Binding-site contacts:
Ligand atom N21 contacts residue TYR467 of chain 2.A at 3.7 Å.
Ligand atom C2 contacts residue TYR467 of chain 2.A at 3.5 Å (hydrophobic).
Ligand atom C11 contacts residue TRP337 of chain 2.A at 3.5 Å (hydrophobic).
Ligand atom N20 contacts residue TRP337 of chain 2.A at 3.7 Å.
Ligand atom C4 contacts residue PHE268 of chain 2.A at 3.4 Å (hydrophobic).
Ligand atom C13 contacts residue TYR467 of chain 2.A at 3.5 Å (hydrophobic).
Ligand atom C5 contacts residue TYR467 of chain 2.A at 3.8 Å (hydrophobic).
Ligand atom F25 contacts residue DMS1 of chain 2.B at 2.9 Å.
Ligand atom O23 contacts residue TYR467 of chain 2.A at 3.3 Å.
Ligand atom C14 contacts residue MET504 of chain 2.A at 3.7 Å (hydrophobic).
Ligand atom C3 contacts residue TYR384 of chain 2.A at 3.3 Å (hydrophobic).
Ligand atom C17 contacts residue GLN385 of chain 2.A at 3.7 Å.
Ligand atom C3 contacts residue TYR467 of chain 2.A at 3.3 Å (hydrophobic).
Ligand atom C8 contacts residue TYR467 of chain 2.A at 3.2 Å (hydrophobic).
Ligand atom C1 contacts residue MET340 of chain 2.A at 3.6 Å (hydrophobic).
Ligand atom O24 contacts residue MET470 of chain 2.A at 3.8 Å.
Ligand atom C10 contacts residue TRP337 of chain 2.A at 3.4 Å (hydrophobic).
Ligand atom N22 contacts residue GLN385 of chain 2.A at 3.7 Å.
Ligand atom C2 contacts residue ASP336 of chain 2.A at 3.1 Å.
Ligand atom N20 contacts residue ASP336 of chain 2.A at 2.5 Å (salt-bridge).
Ligand atom C12 contacts residue TRP337 of chain 2.A at 3.8 Å (hydrophobic).
Ligand atom C16 contacts residue LEU500 of chain 2.A at 3.8 Å (hydrophobic).
Ligand atom C18 contacts residue TYR384 of chain 2.A at 3.8 Å (hydrophobic).
Ligand atom O23 contacts residue TYR384 of chain 2.A at 3.5 Å (h-bond).
Ligand atom F26 contacts residue PHE268 of chain 2.A at 3.7 Å.
Ligand atom C7 contacts residue TRP337 of chain 2.A at 3.8 Å (hydrophobic).
Ligand atom C6 contacts residue TRP337 of chain 2.A at 3.7 Å (hydrophobic).
Ligand atom C11 contacts residue TYR384 of chain 2.A at 3.8 Å (hydrophobic).
Ligand atom C8 contacts residue ASP336 of chain 2.A at 3.7 Å.
Ligand atom C14 contacts residue VAL499 of chain 2.A at 3.4 Å (hydrophobic).
Ligand atom N21 contacts residue TYR384 of chain 2.A at 3.0 Å (h-bond).
Ligand atom O23 contacts residue GLN385 of chain 2.A at 3.4 Å.
Ligand atom C10 contacts residue ASP336 of chain 2.A at 3.4 Å.
Ligand atom O24 contacts residue GLN385 of chain 2.A at 3.6 Å (h-bond).
Ligand atom F25 contacts residue TRP526 of chain 2.A at 3.7 Å.
Ligand atom F26 contacts residue LEU409 of chain 2.A at 3.6 Å.
Ligand atom N22 contacts residue TYR384 of chain 2.A at 2.7 Å (h-bond).
Ligand atom C13 contacts residue ASP336 of chain 2.A at 3.4 Å.
Ligand atom S28 contacts residue TYR384 of chain 2.A at 3.7 Å.
Ligand atom C15 contacts residue PHE382 of chain 2.A at 3.6 Å (hydrophobic).

A protein and the small-molecule ligand that binds it are described below.
Small molecule (SMILES): O=S(=O)(NC1CCCC1)c1cccc2nc(-c3ccc(C(F)(F)F)cc3)[nH]c12

Sequence of chain 2.A:
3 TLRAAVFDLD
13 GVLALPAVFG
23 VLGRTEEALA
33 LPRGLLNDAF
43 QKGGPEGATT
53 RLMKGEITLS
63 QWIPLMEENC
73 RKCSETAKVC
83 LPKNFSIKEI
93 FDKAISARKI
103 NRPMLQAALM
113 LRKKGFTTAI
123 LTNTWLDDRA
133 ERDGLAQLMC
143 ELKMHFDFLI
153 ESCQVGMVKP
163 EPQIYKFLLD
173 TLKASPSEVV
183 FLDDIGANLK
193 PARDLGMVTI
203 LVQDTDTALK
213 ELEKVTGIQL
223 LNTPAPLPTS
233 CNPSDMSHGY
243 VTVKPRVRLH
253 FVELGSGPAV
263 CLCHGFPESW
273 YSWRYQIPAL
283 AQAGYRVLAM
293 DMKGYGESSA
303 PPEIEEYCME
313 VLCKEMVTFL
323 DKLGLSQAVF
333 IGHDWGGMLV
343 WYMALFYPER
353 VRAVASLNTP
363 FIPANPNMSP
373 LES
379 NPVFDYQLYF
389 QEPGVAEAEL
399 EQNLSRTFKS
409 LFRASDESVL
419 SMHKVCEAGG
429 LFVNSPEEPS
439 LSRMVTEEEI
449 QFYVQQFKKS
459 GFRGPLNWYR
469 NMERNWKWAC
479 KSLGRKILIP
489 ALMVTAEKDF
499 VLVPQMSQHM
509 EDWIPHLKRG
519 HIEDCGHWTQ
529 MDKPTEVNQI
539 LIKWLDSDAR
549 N